A protein and the small-molecule ligand that binds it are described below.
Small molecule (SMILES): O=c1[nH]cnc2c1ncn2[C@@H]1O[C@H](COP(=O)(O)O)[C@@H](O)[C@H]1O

Binding-site contacts:
Ligand atom C1' contacts residue NAD1 of chain 1.QA at 3.5 Å.
Ligand atom O3' contacts residue ASP415 of chain 1.G at 2.4 Å (salt-bridge).
Ligand atom N3 contacts residue CYS382 of chain 1.G at 3.2 Å.
Ligand atom O2P contacts residue GLY416 of chain 1.G at 3.3 Å.
Ligand atom O1P contacts residue GLY438 of chain 1.G at 3.4 Å.
Ligand atom O3' contacts residue SER119 of chain 1.G at 2.8 Å (h-bond).
Ligand atom N7 contacts residue MET121 of chain 1.G at 3.7 Å.
Ligand atom O2' contacts residue NAD1 of chain 1.QA at 3.1 Å (h-bond).
Ligand atom C2 contacts residue GLN492 of chain 1.G at 3.0 Å.
Ligand atom C2' contacts residue NAD1 of chain 1.QA at 3.8 Å.
Ligand atom C2 contacts residue NAD1 of chain 1.QA at 3.1 Å.
Ligand atom C4' contacts residue ASP415 of chain 1.G at 3.3 Å.
Ligand atom C2' contacts residue ASP415 of chain 1.G at 3.2 Å.
Ligand atom P contacts residue SER380 of chain 1.G at 3.8 Å.
Ligand atom O1P contacts residue SER439 of chain 1.G at 2.9 Å (h-bond).
Ligand atom C3' contacts residue SER119 of chain 1.G at 3.5 Å.
Ligand atom O2P contacts residue GLY379 of chain 1.G at 3.8 Å.
Ligand atom O5' contacts residue ASP415 of chain 1.G at 3.5 Å (salt-bridge).
Ligand atom P contacts residue GLY416 of chain 1.G at 3.8 Å.
Ligand atom N1 contacts residue GLY493 of chain 1.G at 3.4 Å.
Ligand atom O5' contacts residue GLY379 of chain 1.G at 3.7 Å.
Ligand atom O2' contacts residue ASP415 of chain 1.G at 2.4 Å (salt-bridge).
Ligand atom O2' contacts residue ARG373 of chain 1.G at 3.1 Å (salt-bridge).
Ligand atom C8 contacts residue MET121 of chain 1.G at 3.3 Å (hydrophobic).
Ligand atom C2 contacts residue CYS382 of chain 1.G at 3.3 Å (hydrophobic).
Ligand atom O3' contacts residue ARG373 of chain 1.G at 2.9 Å (salt-bridge).
Ligand atom O3P contacts residue GLY438 of chain 1.G at 2.6 Å (h-bond).
Ligand atom C2' contacts residue ARG373 of chain 1.G at 3.3 Å.
Ligand atom C4 contacts residue NAD1 of chain 1.QA at 3.6 Å.
Ligand atom C3' contacts residue ARG373 of chain 1.G at 3.6 Å.
Ligand atom N1 contacts residue GLN492 of chain 1.G at 3.1 Å (h-bond).
Ligand atom C5' contacts residue ASP415 of chain 1.G at 3.8 Å.
Ligand atom O3P contacts residue MET437 of chain 1.G at 3.6 Å.
Ligand atom O2P contacts residue SER380 of chain 1.G at 3.0 Å (h-bond).
Ligand atom N9 contacts residue NAD1 of chain 1.QA at 3.7 Å.
Ligand atom O5' contacts residue GLY416 of chain 1.G at 3.3 Å.
Ligand atom C3' contacts residue ASP415 of chain 1.G at 3.2 Å.
Ligand atom O2P contacts residue GLY417 of chain 1.G at 3.4 Å (h-bond).
Ligand atom P contacts residue GLY438 of chain 1.G at 3.7 Å.
Ligand atom N3 contacts residue NAD1 of chain 1.QA at 3.1 Å.

Sequence of chain 1.G:
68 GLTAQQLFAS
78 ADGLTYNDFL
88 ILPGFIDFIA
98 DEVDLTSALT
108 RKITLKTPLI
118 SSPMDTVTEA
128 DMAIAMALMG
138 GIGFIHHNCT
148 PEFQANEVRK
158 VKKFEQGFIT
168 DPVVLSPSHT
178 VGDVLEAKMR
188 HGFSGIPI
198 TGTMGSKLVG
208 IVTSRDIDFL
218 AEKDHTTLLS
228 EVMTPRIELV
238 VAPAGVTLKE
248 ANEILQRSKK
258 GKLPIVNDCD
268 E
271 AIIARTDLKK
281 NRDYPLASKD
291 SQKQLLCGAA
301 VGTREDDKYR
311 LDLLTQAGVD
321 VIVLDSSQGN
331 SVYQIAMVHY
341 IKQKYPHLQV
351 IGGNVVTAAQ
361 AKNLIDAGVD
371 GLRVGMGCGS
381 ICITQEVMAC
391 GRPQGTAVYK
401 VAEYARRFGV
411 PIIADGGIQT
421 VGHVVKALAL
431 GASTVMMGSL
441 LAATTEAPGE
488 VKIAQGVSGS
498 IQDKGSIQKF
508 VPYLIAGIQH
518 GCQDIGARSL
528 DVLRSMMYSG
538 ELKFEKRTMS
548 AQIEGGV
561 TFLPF